This protein binds this small molecule.
Small molecule (SMILES): CC(=O)N[C@@H]1[C@@H](O)[C@H](O)[C@@H](CO)O[C@H]1O

Binding-site contacts:
Ligand atom C6 contacts residue PHE1103 of chain 1.C at 4.2 Å (hydrophobic).
Ligand atom C1 contacts residue HIS1101 of chain 1.C at 3.2 Å.
Ligand atom O6 contacts residue PHE1103 of chain 1.C at 4.1 Å.
Ligand atom O7 contacts residue ASN1098 of chain 1.C at 3.0 Å (h-bond).
Ligand atom C3 contacts residue ASN1098 of chain 1.C at 3.2 Å.
Ligand atom C5 contacts residue HIS1101 of chain 1.C at 4.5 Å.
Ligand atom O3 contacts residue ASN1098 of chain 1.C at 2.5 Å (h-bond).
Ligand atom C7 contacts residue THR1100 of chain 1.C at 3.9 Å.
Ligand atom C8 contacts residue THR1100 of chain 1.C at 4.4 Å.
Ligand atom C2 contacts residue HIS1101 of chain 1.C at 4.0 Å.
Ligand atom N2 contacts residue ASN1098 of chain 1.C at 4.1 Å.
Ligand atom C7 contacts residue ASN1098 of chain 1.C at 3.9 Å.
Ligand atom C4 contacts residue ASN1098 of chain 1.C at 3.4 Å.
Ligand atom C1 contacts residue THR1100 of chain 1.C at 3.7 Å.
Ligand atom C2 contacts residue THR1100 of chain 1.C at 3.6 Å.
Ligand atom N2 contacts residue THR1100 of chain 1.C at 3.4 Å.
Ligand atom C2 contacts residue ASN1098 of chain 1.C at 3.4 Å.
Ligand atom O4 contacts residue ASN1098 of chain 1.C at 4.1 Å.
Ligand atom O7 contacts residue THR1100 of chain 1.C at 4.4 Å.
Ligand atom O5 contacts residue HIS1101 of chain 1.C at 3.1 Å (h-bond).

Sequence of chain 1.C:
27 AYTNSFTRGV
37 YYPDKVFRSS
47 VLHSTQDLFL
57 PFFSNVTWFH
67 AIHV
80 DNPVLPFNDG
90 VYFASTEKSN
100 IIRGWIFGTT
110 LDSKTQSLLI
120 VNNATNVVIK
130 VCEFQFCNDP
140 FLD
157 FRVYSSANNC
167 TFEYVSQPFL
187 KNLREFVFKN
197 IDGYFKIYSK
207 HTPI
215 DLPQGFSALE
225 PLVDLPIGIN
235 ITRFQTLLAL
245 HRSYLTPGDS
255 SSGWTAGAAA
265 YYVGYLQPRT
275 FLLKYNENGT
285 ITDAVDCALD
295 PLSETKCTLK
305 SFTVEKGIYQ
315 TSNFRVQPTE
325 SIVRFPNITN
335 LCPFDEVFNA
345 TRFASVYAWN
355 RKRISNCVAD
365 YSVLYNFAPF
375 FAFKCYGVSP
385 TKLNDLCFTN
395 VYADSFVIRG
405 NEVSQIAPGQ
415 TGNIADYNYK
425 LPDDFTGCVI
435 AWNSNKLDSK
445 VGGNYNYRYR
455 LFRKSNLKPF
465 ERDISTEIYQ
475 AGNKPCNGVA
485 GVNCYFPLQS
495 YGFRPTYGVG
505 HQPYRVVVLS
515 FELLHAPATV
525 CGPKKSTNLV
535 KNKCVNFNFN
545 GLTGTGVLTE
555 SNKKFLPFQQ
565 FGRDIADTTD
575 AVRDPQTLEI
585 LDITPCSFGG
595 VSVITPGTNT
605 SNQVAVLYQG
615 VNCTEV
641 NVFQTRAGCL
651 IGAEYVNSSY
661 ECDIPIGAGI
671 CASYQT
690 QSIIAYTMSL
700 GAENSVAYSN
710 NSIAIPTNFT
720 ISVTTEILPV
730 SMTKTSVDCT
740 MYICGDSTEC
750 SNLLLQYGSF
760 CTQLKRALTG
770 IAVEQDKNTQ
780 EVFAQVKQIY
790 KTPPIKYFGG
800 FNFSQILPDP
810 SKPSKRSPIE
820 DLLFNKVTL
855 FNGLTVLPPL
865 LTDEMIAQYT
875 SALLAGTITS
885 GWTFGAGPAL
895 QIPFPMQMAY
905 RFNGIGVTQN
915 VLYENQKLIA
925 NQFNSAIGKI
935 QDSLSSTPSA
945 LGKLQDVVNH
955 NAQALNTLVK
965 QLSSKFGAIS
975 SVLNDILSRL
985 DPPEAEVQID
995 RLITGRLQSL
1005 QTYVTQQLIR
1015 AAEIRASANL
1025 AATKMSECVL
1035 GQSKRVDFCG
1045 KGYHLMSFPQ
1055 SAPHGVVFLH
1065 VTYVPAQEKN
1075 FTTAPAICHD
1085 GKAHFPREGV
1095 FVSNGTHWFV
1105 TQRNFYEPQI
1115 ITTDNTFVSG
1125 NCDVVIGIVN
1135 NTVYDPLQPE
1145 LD